Sequence of chain 1.D:
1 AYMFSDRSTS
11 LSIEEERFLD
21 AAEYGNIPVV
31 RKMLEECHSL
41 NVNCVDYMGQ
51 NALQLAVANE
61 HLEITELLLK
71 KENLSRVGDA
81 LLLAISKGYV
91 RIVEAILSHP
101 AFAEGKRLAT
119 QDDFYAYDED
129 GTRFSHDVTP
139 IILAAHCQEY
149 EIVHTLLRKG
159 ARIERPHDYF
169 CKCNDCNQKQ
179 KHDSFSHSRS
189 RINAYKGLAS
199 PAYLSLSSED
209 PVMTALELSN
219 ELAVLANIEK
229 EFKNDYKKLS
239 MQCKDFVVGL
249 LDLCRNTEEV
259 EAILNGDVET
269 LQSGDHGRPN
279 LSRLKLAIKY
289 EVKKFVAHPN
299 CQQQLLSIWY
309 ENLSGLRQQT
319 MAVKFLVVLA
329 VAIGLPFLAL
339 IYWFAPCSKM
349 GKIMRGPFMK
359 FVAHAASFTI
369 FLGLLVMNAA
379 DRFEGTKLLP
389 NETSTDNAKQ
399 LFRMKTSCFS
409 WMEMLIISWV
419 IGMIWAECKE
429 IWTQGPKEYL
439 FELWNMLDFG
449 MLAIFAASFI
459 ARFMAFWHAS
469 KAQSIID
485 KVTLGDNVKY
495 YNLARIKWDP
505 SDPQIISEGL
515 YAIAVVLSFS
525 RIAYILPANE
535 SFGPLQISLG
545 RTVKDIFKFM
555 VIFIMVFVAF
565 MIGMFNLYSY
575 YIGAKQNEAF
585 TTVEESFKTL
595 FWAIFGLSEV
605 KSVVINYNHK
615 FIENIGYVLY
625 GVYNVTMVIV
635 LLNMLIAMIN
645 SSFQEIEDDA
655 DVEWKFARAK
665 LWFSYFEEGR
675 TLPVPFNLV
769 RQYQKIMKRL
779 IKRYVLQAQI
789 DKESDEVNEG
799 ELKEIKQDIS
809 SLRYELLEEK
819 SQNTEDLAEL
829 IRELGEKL

Sequence of chain 1.A:
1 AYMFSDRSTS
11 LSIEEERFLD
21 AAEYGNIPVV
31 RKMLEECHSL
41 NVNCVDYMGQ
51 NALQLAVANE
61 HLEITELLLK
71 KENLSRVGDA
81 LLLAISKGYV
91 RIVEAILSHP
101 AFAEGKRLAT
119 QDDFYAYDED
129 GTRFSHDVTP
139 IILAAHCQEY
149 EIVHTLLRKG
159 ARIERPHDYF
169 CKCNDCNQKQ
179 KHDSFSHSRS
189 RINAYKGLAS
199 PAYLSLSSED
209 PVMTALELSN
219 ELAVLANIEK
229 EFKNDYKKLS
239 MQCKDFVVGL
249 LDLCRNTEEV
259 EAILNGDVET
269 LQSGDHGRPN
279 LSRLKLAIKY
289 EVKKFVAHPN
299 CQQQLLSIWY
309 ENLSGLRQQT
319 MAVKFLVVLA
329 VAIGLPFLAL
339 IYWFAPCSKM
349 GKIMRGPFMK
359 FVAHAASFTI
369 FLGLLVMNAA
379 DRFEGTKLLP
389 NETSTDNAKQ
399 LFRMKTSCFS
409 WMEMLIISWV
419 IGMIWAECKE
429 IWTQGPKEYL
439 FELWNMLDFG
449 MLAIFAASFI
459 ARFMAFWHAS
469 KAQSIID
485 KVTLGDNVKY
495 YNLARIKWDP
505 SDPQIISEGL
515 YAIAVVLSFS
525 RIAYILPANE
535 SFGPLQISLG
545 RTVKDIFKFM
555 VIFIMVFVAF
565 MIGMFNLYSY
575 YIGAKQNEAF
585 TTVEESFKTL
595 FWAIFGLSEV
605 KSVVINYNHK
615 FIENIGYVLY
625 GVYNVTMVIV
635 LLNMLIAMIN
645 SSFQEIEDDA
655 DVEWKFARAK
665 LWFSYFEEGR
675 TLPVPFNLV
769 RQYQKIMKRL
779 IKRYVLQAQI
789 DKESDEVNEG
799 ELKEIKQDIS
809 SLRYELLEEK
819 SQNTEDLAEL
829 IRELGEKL

This small molecule binds to this protein.
Small molecule (SMILES): CC(C)CCC[C@@H](C)[C@H]1CC[C@H]2[C@@H]3CC=C4C[C@@H](OC(=O)CCC(=O)O)CC[C@]4(C)[C@H]3CC[C@]12C

Binding-site contacts:
Ligand atom CAD contacts residue ALA363 of chain 1.D at 4.1 Å (hydrophobic).
Ligand atom CAJ contacts residue LEU370 of chain 1.D at 3.9 Å (hydrophobic).
Ligand atom OAF contacts residue TYR308 of chain 1.D at 2.4 Å (h-bond).
Ligand atom OAH contacts residue TRP666 of chain 1.D at 3.7 Å.
Ligand atom CAM contacts residue LYS322 of chain 1.D at 4.0 Å.
Ligand atom CAV contacts residue ILE529 of chain 1.D at 4.2 Å (hydrophobic).
Ligand atom OAH contacts residue TRP307 of chain 1.D at 3.0 Å (h-bond).
Ligand atom CAY contacts residue ALA532 of chain 1.D at 4.0 Å (hydrophobic).
Ligand atom CAQ contacts residue ILE526 of chain 1.D at 3.8 Å (hydrophobic).
Ligand atom CAX contacts residue TRP307 of chain 1.D at 3.4 Å (hydrophobic).
Ligand atom CAB contacts residue VAL374 of chain 1.D at 3.8 Å (hydrophobic).
Ligand atom CAS contacts residue VAL326 of chain 1.D at 4.1 Å (hydrophobic).
Ligand atom CAO contacts residue LEU370 of chain 1.D at 4.0 Å (hydrophobic).
Ligand atom CAL contacts residue PHE356 of chain 1.D at 3.6 Å (hydrophobic).
Ligand atom CAC contacts residue THR367 of chain 1.D at 4.0 Å.
Ligand atom CAE contacts residue ILE529 of chain 1.D at 3.9 Å (hydrophobic).
Ligand atom CAL contacts residue TRP307 of chain 1.D at 4.3 Å (hydrophobic).
Ligand atom CAM contacts residue TYR308 of chain 1.D at 4.2 Å (hydrophobic).
Ligand atom CAL contacts residue ALA532 of chain 1.D at 4.0 Å (hydrophobic).
Ligand atom CAL contacts residue TYR308 of chain 1.D at 3.7 Å (hydrophobic).
Ligand atom OAG contacts residue MET319 of chain 1.D at 4.0 Å.
Ligand atom CAU contacts residue PHE323 of chain 1.D at 3.7 Å (hydrophobic).
Ligand atom CAI contacts residue ILE529 of chain 1.D at 3.9 Å (hydrophobic).
Ligand atom CAS contacts residue PHE323 of chain 1.D at 4.0 Å (hydrophobic).
Ligand atom CAX contacts residue ALA532 of chain 1.D at 3.9 Å (hydrophobic).
Ligand atom CAK contacts residue LEU530 of chain 1.D at 4.2 Å (hydrophobic).
Ligand atom CBD contacts residue ILE529 of chain 1.D at 3.9 Å (hydrophobic).
Ligand atom CAB contacts residue VAL562 of chain 1.A at 4.2 Å (hydrophobic).
Ligand atom CAM contacts residue ALA532 of chain 1.D at 4.1 Å (hydrophobic).
Ligand atom OAG contacts residue ASN533 of chain 1.D at 3.2 Å (h-bond).
Ligand atom CAT contacts residue VAL326 of chain 1.D at 4.3 Å (hydrophobic).
Ligand atom OAF contacts residue TRP307 of chain 1.D at 3.8 Å.
Ligand atom CAB contacts residue PHE523 of chain 1.D at 3.9 Å (hydrophobic).
Ligand atom OAH contacts residue TYR308 of chain 1.D at 4.2 Å.
Ligand atom OAG contacts residue ALA532 of chain 1.D at 3.8 Å.
Ligand atom CAZ contacts residue ILE529 of chain 1.D at 4.3 Å (hydrophobic).
Ligand atom CAE contacts residue THR367 of chain 1.D at 3.5 Å.
Ligand atom CAX contacts residue TYR308 of chain 1.D at 3.2 Å (hydrophobic).
Ligand atom OAH contacts residue ALA532 of chain 1.D at 3.6 Å.
Ligand atom CAA contacts residue VAL374 of chain 1.D at 4.2 Å (hydrophobic).